Binding-site contacts:
Ligand atom O5 contacts residue LEU103 of chain 13.A at 3.0 Å (h-bond).
Ligand atom C5 contacts residue THR102 of chain 13.A at 2.8 Å.
Ligand atom O3 contacts residue ASN215 of chain 13.A at 2.1 Å.
Ligand atom O6 contacts residue THR102 of chain 13.A at 2.4 Å.
Ligand atom O3 contacts residue TYR194 of chain 13.A at 3.9 Å.
Ligand atom O4 contacts residue ILE101 of chain 13.A at 4.0 Å.
Ligand atom O6 contacts residue ILE101 of chain 13.A at 2.1 Å (h-bond).
Ligand atom C3 contacts residue ASN215 of chain 13.A at 3.5 Å.
Ligand atom O1 contacts residue TYR194 of chain 13.A at 3.8 Å.
Ligand atom O4 contacts residue HIS263 of chain 13.A at 2.6 Å.
Ligand atom O2 contacts residue MET217 of chain 13.A at 3.3 Å (h-bond).
Ligand atom C6 contacts residue ILE101 of chain 13.A at 3.2 Å (hydrophobic).
Ligand atom C3 contacts residue MET217 of chain 13.A at 3.2 Å (hydrophobic).
Ligand atom C6 contacts residue LEU103 of chain 13.A at 3.2 Å (hydrophobic).
Ligand atom O1 contacts residue MET195 of chain 13.A at 3.8 Å.
Ligand atom O4 contacts residue THR102 of chain 13.A at 3.8 Å.
Ligand atom O1 contacts residue GLN104 of chain 13.A at 3.9 Å.
Ligand atom O3 contacts residue ILE101 of chain 13.A at 3.5 Å.
Ligand atom C6 contacts residue HIS241 of chain 13.A at 3.7 Å.
Ligand atom O2 contacts residue ASN215 of chain 13.A at 3.5 Å.
Ligand atom O4 contacts residue ASN215 of chain 13.A at 3.4 Å (h-bond).
Ligand atom O5 contacts residue THR102 of chain 13.A at 3.6 Å.
Ligand atom C5 contacts residue LEU103 of chain 13.A at 3.5 Å (hydrophobic).
Ligand atom C6 contacts residue THR102 of chain 13.A at 1.9 Å.
Ligand atom C2 contacts residue MET217 of chain 13.A at 3.5 Å (hydrophobic).
Ligand atom C6 contacts residue LEU103 of chain 13.A at 2.7 Å (hydrophobic).
Ligand atom C4 contacts residue THR102 of chain 13.A at 3.9 Å.
Ligand atom C4 contacts residue HIS263 of chain 13.A at 3.7 Å.
Ligand atom O2 contacts residue MET195 of chain 13.A at 3.6 Å.
Ligand atom O2 contacts residue TYR193 of chain 13.A at 3.9 Å.
Ligand atom C2 contacts residue TYR193 of chain 13.A at 3.8 Å (hydrophobic).
Ligand atom O6 contacts residue LEU103 of chain 13.A at 3.3 Å.
Ligand atom O5 contacts residue LEU103 of chain 13.A at 3.3 Å.
Ligand atom C5 contacts residue HIS263 of chain 13.A at 3.9 Å.
Ligand atom O6 contacts residue HIS241 of chain 13.A at 4.0 Å.
Ligand atom C5 contacts residue LEU103 of chain 13.A at 3.0 Å (hydrophobic).
Ligand atom O3 contacts residue MET217 of chain 13.A at 2.5 Å (h-bond).
Ligand atom C1 contacts residue MET195 of chain 13.A at 3.2 Å (hydrophobic).
Ligand atom O6 contacts residue LEU103 of chain 13.A at 4.0 Å.
Ligand atom C4 contacts residue ASN215 of chain 13.A at 4.0 Å.

A small-molecule ligand and the protein it binds are described below.
Small molecule (SMILES): OC[C@H]1O[C@@](CO)(O[C@H]2O[C@H](CO)[C@@H](O)[C@H](O)[C@H]2O)[C@@H](O)[C@@H]1O

Sequence of chain 13.A:
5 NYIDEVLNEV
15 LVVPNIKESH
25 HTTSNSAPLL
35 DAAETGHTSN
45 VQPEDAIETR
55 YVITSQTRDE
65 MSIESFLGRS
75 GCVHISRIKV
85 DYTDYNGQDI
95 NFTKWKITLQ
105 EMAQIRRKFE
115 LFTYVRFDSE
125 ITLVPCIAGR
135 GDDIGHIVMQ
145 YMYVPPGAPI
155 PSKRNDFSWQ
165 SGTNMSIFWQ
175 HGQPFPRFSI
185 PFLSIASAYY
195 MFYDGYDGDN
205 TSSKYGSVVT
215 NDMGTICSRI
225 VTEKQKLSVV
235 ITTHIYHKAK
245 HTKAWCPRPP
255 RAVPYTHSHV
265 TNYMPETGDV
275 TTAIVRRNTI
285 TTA